Binding-site contacts:
Ligand atom NE2 contacts residue ASN70 of chain 1.C at 3.6 Å.
Ligand atom O contacts residue ALA102 of chain 1.C at 3.4 Å.
Ligand atom CD contacts residue GLN62 of chain 1.C at 3.5 Å.
Ligand atom CA contacts residue GLN62 of chain 1.C at 3.4 Å.
Ligand atom CB contacts residue GLY71 of chain 1.C at 3.5 Å.
Ligand atom N contacts residue ARG54 of chain 1.C at 3.8 Å.
Ligand atom O contacts residue ASN101 of chain 1.C at 3.4 Å (h-bond).
Ligand atom CD contacts residue PHE112 of chain 1.C at 3.8 Å (hydrophobic).
Ligand atom CB contacts residue ASN101 of chain 1.C at 3.7 Å.
Ligand atom CG contacts residue MSE60 of chain 1.C at 3.6 Å.
Ligand atom OXT contacts residue TRP120 of chain 1.C at 3.5 Å.
Ligand atom CB contacts residue HIS125 of chain 1.C at 3.4 Å.
Ligand atom C contacts residue ARG54 of chain 1.C at 3.8 Å.
Ligand atom N contacts residue GLN62 of chain 1.C at 3.7 Å.
Ligand atom CB contacts residue ALA102 of chain 1.C at 3.7 Å (hydrophobic).
Ligand atom CA contacts residue GLY71 of chain 1.C at 3.8 Å.
Ligand atom CA contacts residue ALA102 of chain 1.C at 3.7 Å (hydrophobic).
Ligand atom CA contacts residue PHE59 of chain 1.C at 3.8 Å (hydrophobic).
Ligand atom CD contacts residue ARG54 of chain 1.C at 3.6 Å.
Ligand atom CA contacts residue HIS125 of chain 1.C at 3.5 Å.
Ligand atom O contacts residue TRP120 of chain 1.C at 2.8 Å (h-bond).
Ligand atom CB contacts residue LEU121 of chain 1.C at 3.9 Å (hydrophobic).
Ligand atom O contacts residue GLN62 of chain 1.C at 3.1 Å (h-bond).
Ligand atom C contacts residue ASN101 of chain 1.C at 3.8 Å.
Ligand atom N contacts residue PHE59 of chain 1.C at 3.9 Å.
Ligand atom N contacts residue GLY71 of chain 1.C at 3.1 Å (h-bond).
Ligand atom CB contacts residue PHE112 of chain 1.C at 3.9 Å (hydrophobic).
Ligand atom CG contacts residue PHE112 of chain 1.C at 3.8 Å (hydrophobic).
Ligand atom N contacts residue PHE59 of chain 1.C at 3.5 Å.
Ligand atom C contacts residue ASN101 of chain 1.C at 3.7 Å.
Ligand atom O contacts residue PHE59 of chain 1.C at 3.9 Å.
Ligand atom CB contacts residue ALA100 of chain 1.C at 3.8 Å (hydrophobic).
Ligand atom C contacts residue PHE59 of chain 1.C at 3.4 Å (hydrophobic).
Ligand atom C contacts residue GLN62 of chain 1.C at 3.6 Å.
Ligand atom O contacts residue PHE59 of chain 1.C at 3.4 Å.
Ligand atom CA contacts residue ASN101 of chain 1.C at 3.7 Å.
Ligand atom O contacts residue ARG54 of chain 1.C at 2.6 Å (salt-bridge).
Ligand atom N contacts residue ASN101 of chain 1.C at 2.8 Å (h-bond).
Ligand atom CA contacts residue ASN101 of chain 1.C at 3.6 Å.
Ligand atom C contacts residue ALA102 of chain 1.C at 3.7 Å (hydrophobic).

Sequence of chain 1.C:
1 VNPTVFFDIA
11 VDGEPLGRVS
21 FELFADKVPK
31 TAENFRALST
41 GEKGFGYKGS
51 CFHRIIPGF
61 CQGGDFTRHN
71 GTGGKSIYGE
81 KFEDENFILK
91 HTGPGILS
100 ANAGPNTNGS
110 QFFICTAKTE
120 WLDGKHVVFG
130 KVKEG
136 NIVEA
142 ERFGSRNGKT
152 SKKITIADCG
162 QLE

This protein binds this small molecule.
Small molecule (SMILES): CC[C@H](C)[C@H](NC(=O)[C@@H]1CCCN1C(=O)CNC(=O)[C@H](C)NC(=O)[C@@H](N)CC1=NC=NC1)C(=O)N[C@@H](C)C(=O)O